Sequence of chain 1.F:
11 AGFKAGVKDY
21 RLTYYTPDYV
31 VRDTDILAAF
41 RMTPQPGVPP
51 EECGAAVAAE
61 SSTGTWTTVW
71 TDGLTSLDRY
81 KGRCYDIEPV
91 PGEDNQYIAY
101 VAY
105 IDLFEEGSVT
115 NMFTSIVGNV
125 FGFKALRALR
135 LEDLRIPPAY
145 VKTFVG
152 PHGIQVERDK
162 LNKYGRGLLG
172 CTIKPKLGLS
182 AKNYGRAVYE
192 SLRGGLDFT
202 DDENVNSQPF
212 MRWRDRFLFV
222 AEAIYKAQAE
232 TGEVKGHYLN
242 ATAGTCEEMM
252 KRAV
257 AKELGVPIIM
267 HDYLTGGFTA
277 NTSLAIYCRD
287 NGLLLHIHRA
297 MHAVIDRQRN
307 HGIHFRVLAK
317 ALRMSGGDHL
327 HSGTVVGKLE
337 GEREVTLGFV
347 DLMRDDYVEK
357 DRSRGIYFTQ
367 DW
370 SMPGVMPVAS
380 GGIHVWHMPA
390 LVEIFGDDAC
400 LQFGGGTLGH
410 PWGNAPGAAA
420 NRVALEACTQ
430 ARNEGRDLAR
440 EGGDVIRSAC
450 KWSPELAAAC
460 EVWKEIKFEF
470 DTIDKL

Sequence of chain 1.E:
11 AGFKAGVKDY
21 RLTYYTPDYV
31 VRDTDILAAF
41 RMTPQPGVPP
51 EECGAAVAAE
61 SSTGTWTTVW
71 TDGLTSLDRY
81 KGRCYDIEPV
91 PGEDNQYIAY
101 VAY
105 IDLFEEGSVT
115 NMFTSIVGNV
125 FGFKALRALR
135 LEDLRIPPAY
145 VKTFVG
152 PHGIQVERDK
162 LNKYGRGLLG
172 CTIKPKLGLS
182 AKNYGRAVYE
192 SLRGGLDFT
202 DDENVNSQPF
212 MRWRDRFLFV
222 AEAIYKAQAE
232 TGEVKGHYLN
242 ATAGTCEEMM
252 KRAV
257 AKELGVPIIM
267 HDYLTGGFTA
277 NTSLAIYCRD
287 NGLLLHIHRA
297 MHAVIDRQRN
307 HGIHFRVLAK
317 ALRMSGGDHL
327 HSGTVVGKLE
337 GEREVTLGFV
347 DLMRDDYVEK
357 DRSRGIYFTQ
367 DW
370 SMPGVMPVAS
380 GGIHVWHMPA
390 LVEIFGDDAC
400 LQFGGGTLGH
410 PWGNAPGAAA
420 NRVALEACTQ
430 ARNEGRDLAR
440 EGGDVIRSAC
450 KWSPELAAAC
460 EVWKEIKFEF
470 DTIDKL

The protein below binds the small molecule below.
Small molecule (SMILES): O=C(O)[C@@](O)(COP(=O)(O)O)[C@H](O)[C@H](O)COP(=O)(O)O

Binding-site contacts:
Ligand atom O7 contacts residue ASN123 of chain 1.F at 3.0 Å (h-bond).
Ligand atom O7 contacts residue MG1 of chain 1.NA at 2.3 Å.
Ligand atom O6 contacts residue LYS334 of chain 1.E at 2.9 Å (salt-bridge).
Ligand atom O3P contacts residue GLY403 of chain 1.E at 2.9 Å (h-bond).
Ligand atom O3 contacts residue GLU204 of chain 1.E at 2.9 Å (salt-bridge).
Ligand atom O1P contacts residue THR65 of chain 1.F at 2.6 Å (h-bond).
Ligand atom O6P contacts residue ARG295 of chain 1.E at 3.0 Å (salt-bridge).
Ligand atom O3 contacts residue HIS294 of chain 1.E at 2.8 Å (h-bond).
Ligand atom O2 contacts residue ASP203 of chain 1.E at 3.5 Å (salt-bridge).
Ligand atom O2 contacts residue MG1 of chain 1.NA at 2.2 Å.
Ligand atom O2P contacts residue TRP66 of chain 1.F at 3.3 Å.
Ligand atom O2 contacts residue THR173 of chain 1.E at 3.0 Å (h-bond).
Ligand atom O2P contacts residue THR65 of chain 1.F at 3.3 Å (h-bond).
Ligand atom C contacts residue LYS175 of chain 1.E at 3.3 Å.
Ligand atom O2P contacts residue LYS334 of chain 1.E at 2.7 Å (salt-bridge).
Ligand atom O3 contacts residue MG1 of chain 1.NA at 2.3 Å.
Ligand atom O6 contacts residue GLU60 of chain 1.F at 3.4 Å (salt-bridge).
Ligand atom C3 contacts residue SER379 of chain 1.E at 3.5 Å.
Ligand atom O3 contacts residue KCX201 of chain 1.E at 2.8 Å (h-bond).
Ligand atom O4 contacts residue SER379 of chain 1.E at 2.7 Å (h-bond).
Ligand atom O5P contacts residue SER379 of chain 1.E at 3.3 Å (h-bond).
Ligand atom O1 contacts residue LYS175 of chain 1.E at 3.1 Å (salt-bridge).
Ligand atom P1 contacts residue THR65 of chain 1.F at 3.4 Å.
Ligand atom O1P contacts residue LYS175 of chain 1.E at 3.4 Å.
Ligand atom O5 contacts residue LEU335 of chain 1.E at 3.3 Å.
Ligand atom O4P contacts residue ARG295 of chain 1.E at 2.8 Å (salt-bridge).
Ligand atom O7 contacts residue LYS177 of chain 1.E at 2.6 Å (salt-bridge).
Ligand atom C2 contacts residue MG1 of chain 1.NA at 2.9 Å.
Ligand atom O7 contacts residue LYS175 of chain 1.E at 3.2 Å (salt-bridge).
Ligand atom O7 contacts residue GLU204 of chain 1.E at 3.1 Å (salt-bridge).
Ligand atom C3 contacts residue KCX201 of chain 1.E at 3.2 Å.
Ligand atom O1P contacts residue GLY404 of chain 1.E at 2.8 Å (h-bond).
Ligand atom C contacts residue MG1 of chain 1.NA at 3.0 Å.
Ligand atom O4 contacts residue GLY380 of chain 1.E at 3.3 Å (h-bond).
Ligand atom O2 contacts residue KCX201 of chain 1.E at 3.3 Å (h-bond).
Ligand atom O2 contacts residue LYS175 of chain 1.E at 3.0 Å (salt-bridge).
Ligand atom O5P contacts residue HIS327 of chain 1.E at 2.8 Å (h-bond).
Ligand atom C3 contacts residue MG1 of chain 1.NA at 3.1 Å.
Ligand atom O2P contacts residue GLY381 of chain 1.E at 2.9 Å (h-bond).
Ligand atom O7 contacts residue ASP203 of chain 1.E at 3.1 Å (salt-bridge).